Sequence of chain 2.B:
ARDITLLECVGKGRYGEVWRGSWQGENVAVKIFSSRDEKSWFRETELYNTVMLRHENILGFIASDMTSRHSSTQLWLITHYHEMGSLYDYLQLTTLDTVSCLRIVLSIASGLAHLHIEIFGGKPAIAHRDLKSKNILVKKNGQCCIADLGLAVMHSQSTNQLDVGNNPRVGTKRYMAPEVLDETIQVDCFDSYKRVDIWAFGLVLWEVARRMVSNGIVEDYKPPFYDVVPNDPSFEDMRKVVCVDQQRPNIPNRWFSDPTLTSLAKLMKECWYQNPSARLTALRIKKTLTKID

Binding-site contacts:
Ligand atom O28 contacts residue ARG8 of chain 1.A at 3.1 Å (salt-bridge).
Ligand atom C26 contacts residue THR73 of chain 2.B at 3.8 Å.
Ligand atom C32 contacts residue ALA69 of chain 1.A at 3.5 Å (hydrophobic).
Ligand atom C21 contacts residue EDO1 of chain 1.N at 3.8 Å.
Ligand atom C25 contacts residue TRP82 of chain 2.B at 3.5 Å (hydrophobic).
Ligand atom C04 contacts residue ALA7 of chain 1.A at 3.7 Å (hydrophobic).
Ligand atom C07 contacts residue VAL6 of chain 1.A at 3.5 Å (hydrophobic).
Ligand atom C32 contacts residue ASP71 of chain 2.B at 3.2 Å.
Ligand atom C17 contacts residue LU81 of chain 1.I at 3.3 Å.
Ligand atom C22 contacts residue ARG4 of chain 1.A at 3.7 Å.
Ligand atom C27 contacts residue THR73 of chain 2.B at 3.7 Å.
Ligand atom C22 contacts residue EDO1 of chain 1.N at 3.9 Å.
Ligand atom C25 contacts residue GLN80 of chain 2.B at 3.8 Å.
Ligand atom C30 contacts residue THR73 of chain 2.B at 3.9 Å.
Ligand atom C10 contacts residue LU81 of chain 1.I at 3.8 Å.
Ligand atom C16 contacts residue ARG4 of chain 1.A at 3.4 Å.
Ligand atom O31 contacts residue ASP71 of chain 2.B at 3.7 Å.
Ligand atom C27 contacts residue ARG8 of chain 1.A at 3.6 Å.
Ligand atom C29 contacts residue TRP82 of chain 2.B at 3.6 Å (hydrophobic).
Ligand atom C01 contacts residue TRP29 of chain 1.A at 3.7 Å (hydrophobic).
Ligand atom C30 contacts residue ARG8 of chain 1.A at 3.9 Å.
Ligand atom C29 contacts residue ASP71 of chain 2.B at 3.5 Å.
Ligand atom C25 contacts residue THR73 of chain 2.B at 3.1 Å.
Ligand atom C07 contacts residue TRP29 of chain 1.A at 3.9 Å (hydrophobic).
Ligand atom C26 contacts residue VAL6 of chain 1.A at 3.6 Å (hydrophobic).
Ligand atom O28 contacts residue ASP71 of chain 2.B at 3.3 Å (salt-bridge).
Ligand atom O31 contacts residue ARG8 of chain 2.B at 3.7 Å.
Ligand atom C06 contacts residue VAL6 of chain 1.A at 3.7 Å (hydrophobic).
Ligand atom C12 contacts residue GLN80 of chain 2.B at 3.8 Å.
Ligand atom C09 contacts residue LU81 of chain 1.I at 3.5 Å.
Ligand atom N08 contacts residue VAL6 of chain 1.A at 3.8 Å.
Ligand atom C13 contacts residue LU81 of chain 1.I at 3.4 Å.
Ligand atom C20 contacts residue EDO1 of chain 1.N at 3.6 Å.
Ligand atom C16 contacts residue EDO1 of chain 1.N at 3.7 Å.
Ligand atom C07 contacts residue ALA7 of chain 1.A at 3.4 Å (hydrophobic).
Ligand atom C29 contacts residue ARG8 of chain 1.A at 3.5 Å.
Ligand atom C11 contacts residue LU81 of chain 1.I at 3.6 Å.
Ligand atom C13 contacts residue GLN80 of chain 2.B at 3.6 Å.
Ligand atom C12 contacts residue LU81 of chain 1.I at 3.4 Å.
Ligand atom C19 contacts residue LU81 of chain 1.I at 3.5 Å.

Sequence of chain 1.A:
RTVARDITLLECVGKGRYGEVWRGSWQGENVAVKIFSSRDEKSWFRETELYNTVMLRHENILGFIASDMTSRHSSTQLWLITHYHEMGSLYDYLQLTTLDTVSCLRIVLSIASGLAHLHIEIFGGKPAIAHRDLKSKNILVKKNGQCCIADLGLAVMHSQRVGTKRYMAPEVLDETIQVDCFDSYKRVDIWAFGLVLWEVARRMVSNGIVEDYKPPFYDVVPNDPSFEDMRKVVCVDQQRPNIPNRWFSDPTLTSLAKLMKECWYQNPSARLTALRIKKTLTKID

This small molecule binds to this protein.
Small molecule (SMILES): COc1cc(-c2cncc(-c3ccc(C4CCN(C)CC4)cc3)c2C)cc(OC)c1OC